Sequence of chain 1.D:
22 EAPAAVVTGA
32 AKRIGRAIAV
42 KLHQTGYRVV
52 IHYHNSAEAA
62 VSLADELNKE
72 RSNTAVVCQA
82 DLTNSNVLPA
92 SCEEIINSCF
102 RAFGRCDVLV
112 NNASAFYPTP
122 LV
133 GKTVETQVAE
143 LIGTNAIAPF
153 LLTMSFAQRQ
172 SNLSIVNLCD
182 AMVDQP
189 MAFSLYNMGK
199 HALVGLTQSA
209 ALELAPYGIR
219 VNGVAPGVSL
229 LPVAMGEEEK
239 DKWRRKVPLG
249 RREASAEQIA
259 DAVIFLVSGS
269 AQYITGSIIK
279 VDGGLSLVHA

Binding-site contacts:
Ligand atom NAI contacts residue NAP1 of chain 1.L at 3.3 Å (h-bond).
Ligand atom N1 contacts residue NAP1 of chain 1.L at 2.8 Å (h-bond).
Ligand atom N1 contacts residue PHE117 of chain 1.D at 3.5 Å.
Ligand atom C2 contacts residue SER115 of chain 1.D at 3.7 Å.
Ligand atom NAE contacts residue TYR194 of chain 1.D at 2.6 Å (h-bond).
Ligand atom CAA contacts residue NAP1 of chain 1.L at 3.5 Å.
Ligand atom CAC contacts residue PRO230 of chain 1.D at 3.6 Å (hydrophobic).
Ligand atom C2 contacts residue NAP1 of chain 1.L at 3.3 Å.
Ligand atom NAD contacts residue NAP1 of chain 1.L at 3.2 Å (h-bond).
Ligand atom N1 contacts residue SER115 of chain 1.D at 3.9 Å.
Ligand atom CAJ contacts residue PHE117 of chain 1.D at 4.1 Å (hydrophobic).
Ligand atom NAE contacts residue NAP1 of chain 1.L at 3.3 Å.
Ligand atom CAO contacts residue ARG34 of chain 1.D at 3.7 Å.
Ligand atom CAA contacts residue LEU229 of chain 1.D at 3.8 Å (hydrophobic).
Ligand atom NAD contacts residue PHE117 of chain 1.D at 3.5 Å.
Ligand atom C6 contacts residue PHE117 of chain 1.D at 3.4 Å (hydrophobic).
Ligand atom NAF contacts residue PHE117 of chain 1.D at 4.0 Å.
Ligand atom C6 contacts residue TYR194 of chain 1.D at 3.3 Å (hydrophobic).
Ligand atom N1 contacts residue TYR194 of chain 1.D at 3.2 Å (h-bond).
Ligand atom CAC contacts residue NAP1 of chain 1.L at 3.4 Å.
Ligand atom NAE contacts residue ASP181 of chain 1.D at 3.4 Å (salt-bridge).
Ligand atom N3 contacts residue NAP1 of chain 1.L at 2.6 Å (h-bond).
Ligand atom NAF contacts residue NAP1 of chain 1.L at 3.5 Å.
Ligand atom CAC contacts residue LEU228 of chain 1.D at 3.0 Å (hydrophobic).
Ligand atom CAJ contacts residue NAP1 of chain 1.L at 3.6 Å.
Ligand atom CAC contacts residue LEU229 of chain 1.D at 3.9 Å (hydrophobic).
Ligand atom CAB contacts residue PHE117 of chain 1.D at 3.7 Å (hydrophobic).
Ligand atom CAB contacts residue PRO230 of chain 1.D at 3.8 Å (hydrophobic).
Ligand atom NAD contacts residue SER115 of chain 1.D at 2.6 Å (h-bond).
Ligand atom C4 contacts residue PHE117 of chain 1.D at 3.8 Å (hydrophobic).
Ligand atom C5 contacts residue PHE117 of chain 1.D at 3.8 Å (hydrophobic).
Ligand atom NAI contacts residue ARG34 of chain 1.D at 3.5 Å (salt-bridge).
Ligand atom C2 contacts residue PHE117 of chain 1.D at 3.3 Å (hydrophobic).
Ligand atom C6 contacts residue NAP1 of chain 1.L at 3.7 Å.
Ligand atom C4 contacts residue NAP1 of chain 1.L at 3.5 Å.
Ligand atom NAE contacts residue PHE117 of chain 1.D at 3.5 Å.
Ligand atom C5 contacts residue NAP1 of chain 1.L at 3.7 Å.
Ligand atom CAO contacts residue NAP1 of chain 1.L at 3.9 Å.
Ligand atom CAC contacts residue ARG34 of chain 1.D at 2.6 Å.
Ligand atom N3 contacts residue PHE117 of chain 1.D at 3.5 Å.

A small-molecule ligand and the protein it binds are described below.
Small molecule (SMILES): CC1=Nc2c(N)nc(N)nc2NC1(C)C